The small molecule below binds the protein below.
Small molecule (SMILES): Nc1nc2c(ncn2[C@@H]2O[C@H](CO[P](=O)(O)O[P](=O)(O)NP(=O)(O)O)[C@@H](O)[C@H]2O)c(=O)[nH]1

Binding-site contacts:
Ligand atom O1B contacts residue VAL14 of chain 1.A at 3.3 Å (h-bond).
Ligand atom C4 contacts residue PHE28 of chain 1.A at 3.5 Å (hydrophobic).
Ligand atom O3G contacts residue LYS16 of chain 1.A at 2.7 Å (salt-bridge).
Ligand atom PG contacts residue MG1 of chain 1.C at 3.3 Å.
Ligand atom O1B contacts residue GLY15 of chain 1.A at 3.0 Å (h-bond).
Ligand atom O1B contacts residue LYS16 of chain 1.A at 2.8 Å (salt-bridge).
Ligand atom N3B contacts residue GLY13 of chain 1.A at 3.0 Å (h-bond).
Ligand atom O2G contacts residue THR35 of chain 1.A at 3.0 Å (h-bond).
Ligand atom N2 contacts residue ASP119 of chain 1.A at 3.1 Å (salt-bridge).
Ligand atom O2B contacts residue MG1 of chain 1.C at 2.1 Å.
Ligand atom O6 contacts residue ASP119 of chain 1.A at 3.5 Å (salt-bridge).
Ligand atom O6 contacts residue ALA146 of chain 1.A at 2.8 Å (h-bond).
Ligand atom N7 contacts residue ASN116 of chain 1.A at 3.1 Å (h-bond).
Ligand atom O1A contacts residue ALA18 of chain 1.A at 2.7 Å (h-bond).
Ligand atom N7 contacts residue ALA18 of chain 1.A at 3.5 Å.
Ligand atom N1 contacts residue ASP119 of chain 1.A at 2.9 Å (salt-bridge).
Ligand atom C8 contacts residue ALA18 of chain 1.A at 3.4 Å (hydrophobic).
Ligand atom O1A contacts residue SER17 of chain 1.A at 3.4 Å (h-bond).
Ligand atom O3G contacts residue GLY60 of chain 1.A at 2.7 Å (h-bond).
Ligand atom O2B contacts residue SER17 of chain 1.A at 2.9 Å (h-bond).
Ligand atom O1A contacts residue GLY15 of chain 1.A at 3.2 Å.
Ligand atom O6 contacts residue LYS117 of chain 1.A at 3.4 Å.
Ligand atom O3G contacts residue GLY12 of chain 1.A at 3.5 Å.
Ligand atom O6 contacts residue ASN116 of chain 1.A at 3.3 Å (h-bond).
Ligand atom O6 contacts residue LYS147 of chain 1.A at 3.5 Å (salt-bridge).
Ligand atom O1B contacts residue GLY13 of chain 1.A at 3.5 Å (h-bond).
Ligand atom O2' contacts residue PHE28 of chain 1.A at 3.2 Å.
Ligand atom O1G contacts residue GLN61 of chain 1.A at 3.0 Å (h-bond).
Ligand atom O4' contacts residue LYS117 of chain 1.A at 3.1 Å (salt-bridge).
Ligand atom O2G contacts residue MG1 of chain 1.C at 2.0 Å.
Ligand atom C6 contacts residue LYS117 of chain 1.A at 3.5 Å.
Ligand atom C5 contacts residue LYS117 of chain 1.A at 3.5 Å.
Ligand atom O6 contacts residue SER145 of chain 1.A at 3.4 Å.
Ligand atom N3 contacts residue PHE28 of chain 1.A at 3.5 Å.
Ligand atom O2B contacts residue LYS16 of chain 1.A at 3.5 Å (salt-bridge).
Ligand atom C5' contacts residue GLY13 of chain 1.A at 3.5 Å.
Ligand atom C2' contacts residue VAL29 of chain 1.A at 3.5 Å (hydrophobic).
Ligand atom PB contacts residue MG1 of chain 1.C at 3.3 Å.
Ligand atom O3A contacts residue GLY15 of chain 1.A at 3.0 Å (h-bond).
Ligand atom O2' contacts residue VAL29 of chain 1.A at 2.7 Å (h-bond).

Sequence of chain 1.A:
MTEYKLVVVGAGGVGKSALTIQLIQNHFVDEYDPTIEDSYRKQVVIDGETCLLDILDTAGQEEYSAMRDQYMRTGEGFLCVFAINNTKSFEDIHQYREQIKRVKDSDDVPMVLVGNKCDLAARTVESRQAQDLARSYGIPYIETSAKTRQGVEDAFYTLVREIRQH